The small molecule below binds the protein below.
Small molecule (SMILES): OCCCO

Binding-site contacts:
Ligand atom C3 contacts residue PRO221 of chain 1.A at 3.2 Å (hydrophobic).
Ligand atom C3 contacts residue PHE230 of chain 1.A at 4.3 Å (hydrophobic).
Ligand atom O3 contacts residue PRO221 of chain 1.A at 2.7 Å (h-bond).
Ligand atom O1 contacts residue TYR78 of chain 1.A at 2.9 Å (h-bond).
Ligand atom O3 contacts residue PHE220 of chain 1.A at 3.2 Å.
Ligand atom C1 contacts residue THR76 of chain 1.A at 4.1 Å.
Ligand atom C2 contacts residue PHE220 of chain 1.A at 4.5 Å (hydrophobic).
Ligand atom C2 contacts residue THR76 of chain 1.A at 3.7 Å.
Ligand atom C3 contacts residue PHE220 of chain 1.A at 4.0 Å (hydrophobic).
Ligand atom C3 contacts residue SER223 of chain 1.A at 4.2 Å.
Ligand atom C2 contacts residue TYR78 of chain 1.A at 4.2 Å (hydrophobic).
Ligand atom C1 contacts residue TYR78 of chain 1.A at 3.7 Å (hydrophobic).
Ligand atom O1 contacts residue THR76 of chain 1.A at 3.4 Å.
Ligand atom C2 contacts residue PHE230 of chain 1.A at 4.1 Å (hydrophobic).

Sequence of chain 1.A:
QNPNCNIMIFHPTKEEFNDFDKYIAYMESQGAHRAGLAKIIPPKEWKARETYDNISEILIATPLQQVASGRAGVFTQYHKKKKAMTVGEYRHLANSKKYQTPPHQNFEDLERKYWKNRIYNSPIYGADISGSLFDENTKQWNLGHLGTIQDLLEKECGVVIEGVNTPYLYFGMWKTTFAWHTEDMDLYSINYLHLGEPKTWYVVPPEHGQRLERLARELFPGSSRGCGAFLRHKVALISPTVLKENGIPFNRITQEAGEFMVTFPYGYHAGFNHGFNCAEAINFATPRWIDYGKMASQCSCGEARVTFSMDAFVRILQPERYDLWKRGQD